Binding-site contacts:
Ligand atom C2 contacts residue ASN657 of chain 1.A at 2.4 Å.
Ligand atom C1 contacts residue ASN657 of chain 1.A at 1.4 Å.
Ligand atom O7 contacts residue ASN657 of chain 1.A at 3.5 Å (h-bond).
Ligand atom C5 contacts residue GLU632 of chain 1.A at 4.0 Å.
Ligand atom N2 contacts residue THR681 of chain 1.A at 4.0 Å.
Ligand atom C1 contacts residue THR681 of chain 1.A at 4.2 Å.
Ligand atom C4 contacts residue ASN657 of chain 1.A at 4.2 Å.
Ligand atom C8 contacts residue THR681 of chain 1.A at 3.4 Å.
Ligand atom C3 contacts residue ASN657 of chain 1.A at 3.8 Å.
Ligand atom C7 contacts residue THR681 of chain 1.A at 4.0 Å.
Ligand atom C7 contacts residue ASN657 of chain 1.A at 3.4 Å.
Ligand atom C6 contacts residue GLU632 of chain 1.A at 3.2 Å.
Ligand atom C5 contacts residue ASN657 of chain 1.A at 3.6 Å.
Ligand atom O5 contacts residue ASN657 of chain 1.A at 2.3 Å (h-bond).
Ligand atom O6 contacts residue GLU632 of chain 1.A at 3.1 Å (salt-bridge).
Ligand atom C8 contacts residue ASN705 of chain 1.A at 3.7 Å.
Ligand atom N2 contacts residue ASN657 of chain 1.A at 2.9 Å (h-bond).
Ligand atom O5 contacts residue GLU632 of chain 1.A at 3.6 Å.

A small-molecule ligand and the protein it binds are described below.
Small molecule (SMILES): CC(=O)N[C@@H]1[C@@H](O)[C@H](O)[C@@H](CO)O[C@H]1O

Sequence of chain 1.A:
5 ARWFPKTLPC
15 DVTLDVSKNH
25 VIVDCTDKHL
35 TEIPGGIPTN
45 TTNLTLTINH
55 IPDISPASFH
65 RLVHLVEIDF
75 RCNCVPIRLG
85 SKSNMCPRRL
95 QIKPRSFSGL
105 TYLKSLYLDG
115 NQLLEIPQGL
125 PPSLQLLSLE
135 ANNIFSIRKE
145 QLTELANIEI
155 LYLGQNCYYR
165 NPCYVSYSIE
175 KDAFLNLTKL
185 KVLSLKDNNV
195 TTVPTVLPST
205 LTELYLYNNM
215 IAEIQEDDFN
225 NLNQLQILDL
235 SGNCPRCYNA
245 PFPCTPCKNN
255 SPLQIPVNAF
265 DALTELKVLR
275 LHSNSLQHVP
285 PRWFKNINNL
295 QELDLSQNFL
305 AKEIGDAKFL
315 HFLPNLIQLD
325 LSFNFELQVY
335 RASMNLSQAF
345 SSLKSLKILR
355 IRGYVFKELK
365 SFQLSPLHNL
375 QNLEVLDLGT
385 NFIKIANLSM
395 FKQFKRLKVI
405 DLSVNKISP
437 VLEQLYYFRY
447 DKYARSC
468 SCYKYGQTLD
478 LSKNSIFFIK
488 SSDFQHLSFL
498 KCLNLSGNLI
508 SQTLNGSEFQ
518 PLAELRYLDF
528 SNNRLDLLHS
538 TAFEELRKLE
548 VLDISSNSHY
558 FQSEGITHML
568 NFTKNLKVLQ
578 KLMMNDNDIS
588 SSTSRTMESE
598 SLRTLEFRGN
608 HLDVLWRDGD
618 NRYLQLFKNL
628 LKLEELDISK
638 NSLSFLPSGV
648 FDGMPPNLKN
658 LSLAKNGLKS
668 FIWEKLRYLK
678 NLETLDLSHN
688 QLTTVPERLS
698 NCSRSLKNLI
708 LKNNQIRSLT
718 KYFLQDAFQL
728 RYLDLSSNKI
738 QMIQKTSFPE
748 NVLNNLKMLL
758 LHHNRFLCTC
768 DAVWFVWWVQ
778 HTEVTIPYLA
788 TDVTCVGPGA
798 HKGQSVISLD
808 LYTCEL